Binding-site contacts:
Ligand atom C6 contacts residue THR48 of chain 2.D at 4.4 Å.
Ligand atom C3 contacts residue NAG1 of chain 2.T at 3.3 Å.
Ligand atom O6 contacts residue ASN75 of chain 2.C at 3.8 Å.
Ligand atom C6 contacts residue NAG1 of chain 2.T at 3.4 Å.
Ligand atom C6 contacts residue CYS45 of chain 2.D at 4.4 Å (hydrophobic).
Ligand atom C7 contacts residue ASN75 of chain 2.C at 2.8 Å.
Ligand atom C2 contacts residue NAG1 of chain 2.T at 4.1 Å.
Ligand atom O6 contacts residue THR48 of chain 2.D at 4.0 Å.
Ligand atom C5 contacts residue NAG1 of chain 2.T at 3.7 Å.
Ligand atom C2 contacts residue ASN75 of chain 2.C at 2.6 Å.
Ligand atom O5 contacts residue ASN75 of chain 2.C at 2.1 Å (h-bond).
Ligand atom C5 contacts residue ASN75 of chain 2.C at 3.2 Å.
Ligand atom O3 contacts residue NAG1 of chain 2.T at 2.4 Å (h-bond).
Ligand atom C3 contacts residue ASN75 of chain 2.C at 3.5 Å.
Ligand atom O5 contacts residue THR48 of chain 2.D at 4.0 Å.
Ligand atom C8 contacts residue ASN75 of chain 2.C at 3.0 Å.
Ligand atom O7 contacts residue ASN75 of chain 2.C at 3.2 Å (h-bond).
Ligand atom O6 contacts residue GLU46 of chain 2.D at 3.8 Å.
Ligand atom C8 contacts residue MET126 of chain 2.C at 3.7 Å (hydrophobic).
Ligand atom C8 contacts residue PHE98 of chain 2.C at 3.6 Å (hydrophobic).
Ligand atom C4 contacts residue NAG1 of chain 2.T at 2.9 Å.
Ligand atom O6 contacts residue NAG1 of chain 2.T at 4.1 Å.
Ligand atom C1 contacts residue ASN75 of chain 2.C at 1.3 Å.
Ligand atom C6 contacts residue ASN75 of chain 2.C at 3.8 Å.
Ligand atom O6 contacts residue CYS45 of chain 2.D at 3.4 Å (h-bond).
Ligand atom O4 contacts residue NAG1 of chain 2.T at 1.6 Å.
Ligand atom N2 contacts residue ASN75 of chain 2.C at 3.0 Å (h-bond).
Ligand atom C4 contacts residue ASN75 of chain 2.C at 4.0 Å.
Ligand atom O7 contacts residue MET126 of chain 2.C at 3.1 Å.
Ligand atom C7 contacts residue MET126 of chain 2.C at 3.8 Å (hydrophobic).

Sequence of chain 2.C:
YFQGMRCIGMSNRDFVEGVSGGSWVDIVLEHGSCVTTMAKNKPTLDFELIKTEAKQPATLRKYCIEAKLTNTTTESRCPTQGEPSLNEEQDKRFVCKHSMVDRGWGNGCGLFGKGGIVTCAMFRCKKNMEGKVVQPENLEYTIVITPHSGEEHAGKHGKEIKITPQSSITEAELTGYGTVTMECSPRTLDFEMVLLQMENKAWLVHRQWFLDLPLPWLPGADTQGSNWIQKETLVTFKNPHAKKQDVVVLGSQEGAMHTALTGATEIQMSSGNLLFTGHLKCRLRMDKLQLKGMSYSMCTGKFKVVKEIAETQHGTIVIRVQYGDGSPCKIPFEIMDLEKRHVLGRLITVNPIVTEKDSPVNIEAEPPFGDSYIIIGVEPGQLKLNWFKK

Sequence of chain 2.D:
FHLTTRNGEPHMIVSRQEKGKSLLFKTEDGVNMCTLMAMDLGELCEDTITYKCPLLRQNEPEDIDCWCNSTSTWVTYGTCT

A protein and the small-molecule ligand that binds it are described below.
Small molecule (SMILES): CC(=O)N[C@@H]1[C@@H](O)[C@H](O)[C@@H](CO)O[C@H]1O